Sequence of chain 1.S:
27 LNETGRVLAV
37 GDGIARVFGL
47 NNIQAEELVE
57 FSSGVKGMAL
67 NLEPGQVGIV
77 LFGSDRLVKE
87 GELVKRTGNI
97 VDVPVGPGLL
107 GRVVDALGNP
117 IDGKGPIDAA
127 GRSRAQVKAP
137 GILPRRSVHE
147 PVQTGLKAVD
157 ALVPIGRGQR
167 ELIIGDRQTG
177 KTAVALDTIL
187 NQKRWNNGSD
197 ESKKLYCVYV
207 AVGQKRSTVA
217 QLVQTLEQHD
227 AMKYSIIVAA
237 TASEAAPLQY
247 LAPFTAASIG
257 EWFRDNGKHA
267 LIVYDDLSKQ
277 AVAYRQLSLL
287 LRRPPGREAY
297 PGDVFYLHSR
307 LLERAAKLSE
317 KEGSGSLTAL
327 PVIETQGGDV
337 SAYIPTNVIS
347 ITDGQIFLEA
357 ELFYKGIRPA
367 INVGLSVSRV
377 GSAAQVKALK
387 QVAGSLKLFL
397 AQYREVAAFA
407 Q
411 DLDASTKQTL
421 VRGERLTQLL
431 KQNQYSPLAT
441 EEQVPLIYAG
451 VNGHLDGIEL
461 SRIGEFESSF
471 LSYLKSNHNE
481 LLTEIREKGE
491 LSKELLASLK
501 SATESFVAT

This protein binds this small molecule.
Small molecule (SMILES): Nc1ncnc2c1ncn2[C@@H]1O[C@H](CO[P](=O)(O)O[P](=O)(O)NP(=O)(O)O)[C@@H](O)[C@H]1O

Binding-site contacts:
Ligand atom C2' contacts residue GLN434 of chain 1.S at 3.4 Å.
Ligand atom O3G contacts residue GLN174 of chain 1.S at 3.7 Å.
Ligand atom PA contacts residue GLY176 of chain 1.S at 3.6 Å.
Ligand atom N1 contacts residue ARG364 of chain 1.S at 3.8 Å.
Ligand atom O2B contacts residue THR178 of chain 1.S at 2.9 Å (h-bond).
Ligand atom O2B contacts residue MG1 of chain 1.WA at 2.1 Å.
Ligand atom PG contacts residue MG1 of chain 1.WA at 3.3 Å.
Ligand atom C6 contacts residue GLN432 of chain 1.S at 3.7 Å.
Ligand atom N3B contacts residue MG1 of chain 1.WA at 3.5 Å.
Ligand atom N1 contacts residue GLN432 of chain 1.S at 3.6 Å (h-bond).
Ligand atom O2' contacts residue GLN434 of chain 1.S at 2.7 Å (h-bond).
Ligand atom O3A contacts residue THR175 of chain 1.S at 3.7 Å.
Ligand atom PB contacts residue LYS177 of chain 1.S at 3.6 Å.
Ligand atom C4 contacts residue GLN434 of chain 1.S at 3.8 Å.
Ligand atom C8 contacts residue ALA179 of chain 1.S at 3.5 Å (hydrophobic).
Ligand atom O1G contacts residue LYS177 of chain 1.S at 3.6 Å (salt-bridge).
Ligand atom O1B contacts residue THR175 of chain 1.S at 3.6 Å (h-bond).
Ligand atom O1G contacts residue GLN174 of chain 1.S at 2.9 Å (h-bond).
Ligand atom O1B contacts residue GLY176 of chain 1.S at 3.4 Å (h-bond).
Ligand atom N6 contacts residue GLN432 of chain 1.S at 2.9 Å (h-bond).
Ligand atom O1A contacts residue THR178 of chain 1.S at 3.6 Å (h-bond).
Ligand atom PG contacts residue GLN174 of chain 1.S at 3.6 Å.
Ligand atom O1A contacts residue ALA179 of chain 1.S at 3.0 Å (h-bond).
Ligand atom O4' contacts residue PHE359 of chain 1.S at 3.3 Å.
Ligand atom PB contacts residue GLY176 of chain 1.S at 3.7 Å.
Ligand atom O2G contacts residue MG1 of chain 1.WA at 2.2 Å.
Ligand atom N9 contacts residue GLN434 of chain 1.S at 3.7 Å.
Ligand atom N3B contacts residue GLN174 of chain 1.S at 3.2 Å (h-bond).
Ligand atom N7 contacts residue ALA179 of chain 1.S at 3.3 Å.
Ligand atom N1 contacts residue GLN434 of chain 1.S at 3.6 Å (h-bond).
Ligand atom C6 contacts residue GLN434 of chain 1.S at 3.8 Å.
Ligand atom O1B contacts residue GLN174 of chain 1.S at 3.8 Å.
Ligand atom O3A contacts residue LYS177 of chain 1.S at 3.5 Å (salt-bridge).
Ligand atom PB contacts residue MG1 of chain 1.WA at 3.3 Å.
Ligand atom O1B contacts residue LYS177 of chain 1.S at 2.7 Å (salt-bridge).
Ligand atom O1G contacts residue ARG173 of chain 1.S at 3.4 Å.
Ligand atom O5' contacts residue GLY176 of chain 1.S at 3.5 Å.
Ligand atom O1A contacts residue GLY176 of chain 1.S at 3.5 Å.
Ligand atom N6 contacts residue PRO365 of chain 1.S at 3.7 Å.
Ligand atom O3A contacts residue GLY176 of chain 1.S at 2.8 Å (h-bond).

Sequence of chain 1.V:
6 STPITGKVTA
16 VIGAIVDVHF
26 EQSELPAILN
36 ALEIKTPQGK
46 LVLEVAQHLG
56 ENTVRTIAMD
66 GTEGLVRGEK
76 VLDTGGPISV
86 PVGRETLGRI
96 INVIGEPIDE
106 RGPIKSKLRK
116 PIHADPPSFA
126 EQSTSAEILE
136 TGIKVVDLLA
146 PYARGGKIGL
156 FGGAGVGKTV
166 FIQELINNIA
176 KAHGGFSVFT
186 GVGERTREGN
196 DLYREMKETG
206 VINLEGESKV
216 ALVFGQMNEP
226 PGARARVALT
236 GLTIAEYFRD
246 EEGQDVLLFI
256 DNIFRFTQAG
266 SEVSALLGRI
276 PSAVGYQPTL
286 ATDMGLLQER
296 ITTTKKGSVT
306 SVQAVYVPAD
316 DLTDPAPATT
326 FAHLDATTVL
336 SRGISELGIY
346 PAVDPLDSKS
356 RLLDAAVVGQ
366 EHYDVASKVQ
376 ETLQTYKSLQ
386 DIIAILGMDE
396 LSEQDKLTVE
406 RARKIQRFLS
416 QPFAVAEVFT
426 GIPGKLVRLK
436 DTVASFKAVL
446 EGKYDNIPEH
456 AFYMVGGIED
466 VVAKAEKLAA